Binding-site contacts:
Ligand atom O5 contacts residue ASN802 of chain 1.E at 2.3 Å (h-bond).
Ligand atom C7 contacts residue ASN802 of chain 1.E at 3.4 Å.
Ligand atom C5 contacts residue SER804 of chain 1.E at 3.8 Å.
Ligand atom O5 contacts residue SER804 of chain 1.E at 4.0 Å.
Ligand atom C1 contacts residue ASN802 of chain 1.E at 1.4 Å.
Ligand atom O6 contacts residue GLN805 of chain 1.E at 2.4 Å (h-bond).
Ligand atom C4 contacts residue ASN802 of chain 1.E at 4.2 Å.
Ligand atom C2 contacts residue ASN802 of chain 1.E at 2.5 Å.
Ligand atom O7 contacts residue ASN802 of chain 1.E at 4.3 Å.
Ligand atom O6 contacts residue SER804 of chain 1.E at 4.2 Å.
Ligand atom C5 contacts residue ASN802 of chain 1.E at 3.6 Å.
Ligand atom N2 contacts residue ASN802 of chain 1.E at 2.9 Å (h-bond).
Ligand atom C1 contacts residue SER804 of chain 1.E at 3.8 Å.
Ligand atom C8 contacts residue ASN802 of chain 1.E at 3.5 Å.
Ligand atom C6 contacts residue GLN805 of chain 1.E at 3.8 Å.
Ligand atom C3 contacts residue ASN802 of chain 1.E at 3.8 Å.

A protein and the small-molecule ligand that binds it are described below.
Small molecule (SMILES): CC(=O)N[C@H]1[C@H](O[C@H]2[C@H](O)[C@@H](NC(C)=O)CO[C@@H]2CO)O[C@H](CO)[C@@H](O)[C@@H]1O

Sequence of chain 1.E:
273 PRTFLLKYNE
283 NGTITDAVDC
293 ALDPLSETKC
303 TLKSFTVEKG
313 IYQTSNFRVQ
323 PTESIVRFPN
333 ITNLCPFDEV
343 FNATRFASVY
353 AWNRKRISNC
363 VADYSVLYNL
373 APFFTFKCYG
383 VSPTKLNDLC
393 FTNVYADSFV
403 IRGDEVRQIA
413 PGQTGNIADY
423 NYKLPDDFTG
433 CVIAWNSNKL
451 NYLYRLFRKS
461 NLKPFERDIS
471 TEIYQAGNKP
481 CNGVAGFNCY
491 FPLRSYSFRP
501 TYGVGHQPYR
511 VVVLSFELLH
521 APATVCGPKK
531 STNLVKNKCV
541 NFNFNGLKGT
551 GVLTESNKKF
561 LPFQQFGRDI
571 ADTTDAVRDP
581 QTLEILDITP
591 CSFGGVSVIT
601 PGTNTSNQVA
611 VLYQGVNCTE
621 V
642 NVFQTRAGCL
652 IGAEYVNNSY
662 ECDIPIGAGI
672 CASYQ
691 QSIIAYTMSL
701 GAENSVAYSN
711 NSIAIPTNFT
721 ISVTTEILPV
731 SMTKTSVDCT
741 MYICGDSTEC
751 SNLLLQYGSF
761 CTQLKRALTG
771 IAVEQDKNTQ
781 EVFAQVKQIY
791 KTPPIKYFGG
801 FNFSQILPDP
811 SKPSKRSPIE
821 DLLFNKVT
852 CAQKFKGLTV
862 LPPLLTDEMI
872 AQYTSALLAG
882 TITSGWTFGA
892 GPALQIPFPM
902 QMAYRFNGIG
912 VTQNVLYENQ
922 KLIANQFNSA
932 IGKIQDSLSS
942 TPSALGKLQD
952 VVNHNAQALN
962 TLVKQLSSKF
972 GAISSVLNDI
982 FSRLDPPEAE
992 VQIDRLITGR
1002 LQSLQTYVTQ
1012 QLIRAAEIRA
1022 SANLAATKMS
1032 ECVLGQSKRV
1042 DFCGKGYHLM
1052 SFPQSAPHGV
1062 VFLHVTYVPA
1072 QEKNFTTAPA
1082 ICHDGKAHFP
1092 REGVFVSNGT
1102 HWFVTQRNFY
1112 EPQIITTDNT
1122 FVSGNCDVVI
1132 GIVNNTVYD